Sequence of chain 1.F:
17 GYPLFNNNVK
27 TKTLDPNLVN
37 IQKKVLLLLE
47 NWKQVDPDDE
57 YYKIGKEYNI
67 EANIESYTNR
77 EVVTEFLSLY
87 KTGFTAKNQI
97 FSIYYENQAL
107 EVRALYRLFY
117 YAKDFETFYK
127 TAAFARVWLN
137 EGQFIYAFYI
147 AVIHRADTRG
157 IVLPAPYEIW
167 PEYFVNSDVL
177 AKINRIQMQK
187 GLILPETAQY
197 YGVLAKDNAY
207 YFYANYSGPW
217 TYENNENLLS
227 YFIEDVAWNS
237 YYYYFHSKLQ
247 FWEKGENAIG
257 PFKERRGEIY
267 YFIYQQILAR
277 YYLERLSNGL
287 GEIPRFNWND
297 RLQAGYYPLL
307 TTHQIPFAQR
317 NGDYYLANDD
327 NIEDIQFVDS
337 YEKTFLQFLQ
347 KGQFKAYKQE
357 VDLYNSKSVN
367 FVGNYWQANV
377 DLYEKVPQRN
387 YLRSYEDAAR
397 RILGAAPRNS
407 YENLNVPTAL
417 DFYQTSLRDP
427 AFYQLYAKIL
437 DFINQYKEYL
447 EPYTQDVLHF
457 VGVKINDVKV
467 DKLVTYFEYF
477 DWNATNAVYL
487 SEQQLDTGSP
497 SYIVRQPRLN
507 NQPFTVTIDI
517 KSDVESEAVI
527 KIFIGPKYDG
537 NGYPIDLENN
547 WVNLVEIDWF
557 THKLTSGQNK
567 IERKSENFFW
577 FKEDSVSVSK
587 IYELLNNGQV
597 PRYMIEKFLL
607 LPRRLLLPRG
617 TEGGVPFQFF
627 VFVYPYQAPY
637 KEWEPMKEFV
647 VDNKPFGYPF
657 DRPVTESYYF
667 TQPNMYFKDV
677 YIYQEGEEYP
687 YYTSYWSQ

A protein and the small-molecule ligand that binds it are described below.
Small molecule (SMILES): CC(=O)N[C@H]1[C@H](O[C@H]2[C@H](O)[C@@H](NC(C)=O)CO[C@@H]2CO)O[C@H](CO)[C@@H](O[C@@H]2O[C@H](CO)[C@@H](O)[C@H](O)[C@@H]2O)[C@@H]1O

Binding-site contacts:
Ligand atom C4 contacts residue ASN479 of chain 1.F at 4.2 Å.
Ligand atom O7 contacts residue SER585 of chain 1.F at 3.5 Å.
Ligand atom C3 contacts residue GLU46 of chain 1.F at 3.8 Å.
Ligand atom C8 contacts residue SER497 of chain 1.F at 4.0 Å.
Ligand atom C7 contacts residue SER495 of chain 1.F at 3.2 Å.
Ligand atom C6 contacts residue GLU46 of chain 1.F at 3.5 Å.
Ligand atom C7 contacts residue ASN479 of chain 1.F at 3.2 Å.
Ligand atom C1 contacts residue GLU46 of chain 1.F at 4.1 Å.
Ligand atom O6 contacts residue GLU46 of chain 1.F at 3.1 Å (salt-bridge).
Ligand atom O2 contacts residue TYR588 of chain 1.F at 3.8 Å.
Ligand atom C8 contacts residue SER495 of chain 1.F at 3.4 Å.
Ligand atom O7 contacts residue SER583 of chain 1.F at 2.8 Å (h-bond).
Ligand atom O5 contacts residue THR481 of chain 1.F at 3.8 Å.
Ligand atom C2 contacts residue ASN479 of chain 1.F at 2.4 Å.
Ligand atom C1 contacts residue THR481 of chain 1.F at 3.6 Å.
Ligand atom C7 contacts residue SER583 of chain 1.F at 3.9 Å.
Ligand atom O7 contacts residue GLY494 of chain 1.F at 4.1 Å.
Ligand atom O3 contacts residue SER497 of chain 1.F at 4.2 Å.
Ligand atom C3 contacts residue ASN479 of chain 1.F at 3.8 Å.
Ligand atom C1 contacts residue ASN479 of chain 1.F at 1.4 Å.
Ligand atom O6 contacts residue THR493 of chain 1.F at 4.0 Å.
Ligand atom O7 contacts residue SER495 of chain 1.F at 2.9 Å (h-bond).
Ligand atom C2 contacts residue GLU46 of chain 1.F at 4.1 Å.
Ligand atom N2 contacts residue GLU46 of chain 1.F at 3.4 Å (salt-bridge).
Ligand atom C7 contacts residue GLU46 of chain 1.F at 4.1 Å.
Ligand atom O4 contacts residue TYR588 of chain 1.F at 4.1 Å.
Ligand atom N2 contacts residue SER497 of chain 1.F at 3.2 Å (h-bond).
Ligand atom N2 contacts residue ASN479 of chain 1.F at 2.9 Å (h-bond).
Ligand atom C2 contacts residue TYR588 of chain 1.F at 4.1 Å (hydrophobic).
Ligand atom C7 contacts residue SER497 of chain 1.F at 4.1 Å.
Ligand atom C8 contacts residue GLU46 of chain 1.F at 3.8 Å.
Ligand atom C8 contacts residue ILE499 of chain 1.F at 3.9 Å (hydrophobic).
Ligand atom C8 contacts residue LEU486 of chain 1.F at 4.0 Å (hydrophobic).
Ligand atom C3 contacts residue SER497 of chain 1.F at 3.8 Å.
Ligand atom C5 contacts residue ASN479 of chain 1.F at 3.6 Å.
Ligand atom O5 contacts residue ASN479 of chain 1.F at 2.3 Å (h-bond).
Ligand atom C6 contacts residue TYR588 of chain 1.F at 4.1 Å (hydrophobic).
Ligand atom C7 contacts residue SER585 of chain 1.F at 4.0 Å.
Ligand atom O7 contacts residue ASN479 of chain 1.F at 3.1 Å (h-bond).
Ligand atom C2 contacts residue SER497 of chain 1.F at 4.0 Å.